The protein below binds the small molecule below.
Small molecule (SMILES): CC(=O)N[C@@H]1[C@@H](O)[C@H](O)[C@@H](CO)O[C@H]1O

Binding-site contacts:
Ligand atom C8 contacts residue LEU302 of chain 1.B at 4.0 Å (hydrophobic).
Ligand atom C2 contacts residue ASN304 of chain 1.B at 2.4 Å.
Ligand atom C8 contacts residue ASN304 of chain 1.B at 4.2 Å.
Ligand atom C8 contacts residue VAL298 of chain 1.B at 4.5 Å (hydrophobic).
Ligand atom C1 contacts residue VAL298 of chain 1.B at 4.4 Å (hydrophobic).
Ligand atom C4 contacts residue ASN304 of chain 1.B at 4.2 Å.
Ligand atom C1 contacts residue ASN304 of chain 1.B at 1.4 Å.
Ligand atom C5 contacts residue ASN304 of chain 1.B at 3.7 Å.
Ligand atom O5 contacts residue ASN304 of chain 1.B at 2.4 Å (h-bond).
Ligand atom N2 contacts residue VAL298 of chain 1.B at 4.0 Å.
Ligand atom C8 contacts residue PRO303 of chain 1.B at 3.9 Å (hydrophobic).
Ligand atom C7 contacts residue ASN304 of chain 1.B at 3.2 Å.
Ligand atom C3 contacts residue ASN304 of chain 1.B at 3.8 Å.
Ligand atom O7 contacts residue ASN304 of chain 1.B at 3.1 Å (h-bond).
Ligand atom N2 contacts residue ASN304 of chain 1.B at 2.9 Å (h-bond).

Sequence of chain 1.B:
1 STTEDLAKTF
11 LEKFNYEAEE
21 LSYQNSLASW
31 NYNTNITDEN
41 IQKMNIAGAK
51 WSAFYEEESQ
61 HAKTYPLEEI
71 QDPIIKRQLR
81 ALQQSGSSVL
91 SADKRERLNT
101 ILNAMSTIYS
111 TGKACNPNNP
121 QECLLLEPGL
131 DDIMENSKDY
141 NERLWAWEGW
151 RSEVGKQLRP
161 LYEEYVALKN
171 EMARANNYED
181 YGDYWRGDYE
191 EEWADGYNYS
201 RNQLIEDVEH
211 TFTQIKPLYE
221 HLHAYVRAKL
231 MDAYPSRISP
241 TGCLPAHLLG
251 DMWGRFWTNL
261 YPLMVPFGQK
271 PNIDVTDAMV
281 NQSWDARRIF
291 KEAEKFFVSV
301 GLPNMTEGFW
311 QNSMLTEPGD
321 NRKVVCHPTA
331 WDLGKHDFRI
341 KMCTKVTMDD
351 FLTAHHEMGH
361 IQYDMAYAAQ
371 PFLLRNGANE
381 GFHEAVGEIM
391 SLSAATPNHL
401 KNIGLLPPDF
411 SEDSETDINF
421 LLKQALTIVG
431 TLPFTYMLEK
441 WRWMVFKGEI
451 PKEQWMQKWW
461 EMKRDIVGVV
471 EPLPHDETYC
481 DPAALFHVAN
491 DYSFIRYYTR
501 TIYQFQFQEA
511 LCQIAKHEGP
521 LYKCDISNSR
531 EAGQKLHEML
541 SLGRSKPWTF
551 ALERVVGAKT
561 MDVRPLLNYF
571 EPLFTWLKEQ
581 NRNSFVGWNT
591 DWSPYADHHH